Sequence of chain 1.C:
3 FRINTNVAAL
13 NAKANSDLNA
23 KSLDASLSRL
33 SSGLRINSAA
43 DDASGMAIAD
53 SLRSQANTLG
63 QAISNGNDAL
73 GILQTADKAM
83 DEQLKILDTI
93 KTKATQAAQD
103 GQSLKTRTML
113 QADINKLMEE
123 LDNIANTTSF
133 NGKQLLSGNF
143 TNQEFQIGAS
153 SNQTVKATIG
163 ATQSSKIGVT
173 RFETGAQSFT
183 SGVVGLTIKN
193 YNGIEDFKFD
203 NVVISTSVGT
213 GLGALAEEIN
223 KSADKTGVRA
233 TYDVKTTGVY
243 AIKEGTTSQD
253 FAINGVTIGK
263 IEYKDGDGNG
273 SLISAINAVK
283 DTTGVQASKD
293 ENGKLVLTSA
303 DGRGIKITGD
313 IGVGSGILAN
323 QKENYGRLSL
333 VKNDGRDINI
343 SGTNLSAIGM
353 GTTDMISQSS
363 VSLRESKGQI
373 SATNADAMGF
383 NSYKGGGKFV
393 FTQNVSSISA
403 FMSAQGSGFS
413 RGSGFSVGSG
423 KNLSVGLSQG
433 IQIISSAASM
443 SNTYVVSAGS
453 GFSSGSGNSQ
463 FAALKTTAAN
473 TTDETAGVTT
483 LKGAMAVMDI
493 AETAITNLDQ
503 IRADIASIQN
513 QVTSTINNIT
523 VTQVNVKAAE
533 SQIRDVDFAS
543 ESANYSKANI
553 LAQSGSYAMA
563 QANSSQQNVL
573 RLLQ

Binding-site contacts:
Ligand atom C4 contacts residue SER418 of chain 1.C at 3.9 Å.
Ligand atom C9 contacts residue ARG413 of chain 1.C at 3.3 Å.
Ligand atom C1 contacts residue SER415 of chain 1.C at 3.9 Å.
Ligand atom C2 contacts residue VAL419 of chain 1.C at 3.8 Å (hydrophobic).
Ligand atom O1B contacts residue SER412 of chain 1.C at 4.4 Å.
Ligand atom C2 contacts residue SER418 of chain 1.C at 1.4 Å.
Ligand atom C6 contacts residue VAL419 of chain 1.C at 3.6 Å (hydrophobic).
Ligand atom C8 contacts residue VAL419 of chain 1.C at 4.2 Å (hydrophobic).
Ligand atom O8 contacts residue SER418 of chain 1.C at 3.3 Å.
Ligand atom O1B contacts residue ARG413 of chain 1.C at 2.8 Å (salt-bridge).
Ligand atom O1A contacts residue ARG413 of chain 1.C at 4.5 Å.
Ligand atom O1A contacts residue SER421 of chain 1.C at 3.4 Å.
Ligand atom C2 contacts residue GLY420 of chain 1.C at 4.3 Å.
Ligand atom O6 contacts residue SER418 of chain 1.C at 2.3 Å (h-bond).
Ligand atom O6 contacts residue VAL419 of chain 1.C at 3.9 Å.
Ligand atom O1A contacts residue GLY416 of chain 1.C at 3.3 Å (h-bond).
Ligand atom O1B contacts residue SER418 of chain 1.C at 2.6 Å (h-bond).
Ligand atom C5 contacts residue SER418 of chain 1.C at 4.3 Å.
Ligand atom C3 contacts residue VAL419 of chain 1.C at 4.1 Å (hydrophobic).
Ligand atom O1B contacts residue SER415 of chain 1.C at 3.6 Å (h-bond).
Ligand atom O1A contacts residue SER418 of chain 1.C at 2.2 Å (h-bond).
Ligand atom O4 contacts residue SER418 of chain 1.C at 4.2 Å.
Ligand atom C1 contacts residue SER418 of chain 1.C at 1.7 Å.
Ligand atom O8 contacts residue VAL419 of chain 1.C at 3.5 Å (h-bond).
Ligand atom C1 contacts residue SER421 of chain 1.C at 4.2 Å.
Ligand atom C1 contacts residue ARG413 of chain 1.C at 4.0 Å.
Ligand atom C7 contacts residue VAL419 of chain 1.C at 4.5 Å (hydrophobic).
Ligand atom C1 contacts residue GLY416 of chain 1.C at 4.5 Å.
Ligand atom C7 contacts residue ARG413 of chain 1.C at 4.3 Å.
Ligand atom C2 contacts residue SER421 of chain 1.C at 4.1 Å.
Ligand atom C4 contacts residue GLY420 of chain 1.C at 4.2 Å.
Ligand atom C3 contacts residue GLY420 of chain 1.C at 3.3 Å.
Ligand atom C3 contacts residue SER421 of chain 1.C at 4.0 Å.
Ligand atom C6 contacts residue SER418 of chain 1.C at 3.5 Å.
Ligand atom C3 contacts residue SER418 of chain 1.C at 2.8 Å.
Ligand atom C8 contacts residue ARG413 of chain 1.C at 4.5 Å.
Ligand atom O1A contacts residue SER415 of chain 1.C at 3.5 Å (h-bond).

A small-molecule ligand and the protein it binds are described below.
Small molecule (SMILES): C[C@H](O)[C@H](N)[C@@H]1O[C@](O)(C(=O)O)C[C@H](O)[C@@H]1N